The small molecule below binds the protein below.
Small molecule (SMILES): CC(=C/C=C/C(C)=C/C(=O)O)/C=C1\CCCC(C(C)C)=C1CCC(C)C

Sequence of chain 2.A:
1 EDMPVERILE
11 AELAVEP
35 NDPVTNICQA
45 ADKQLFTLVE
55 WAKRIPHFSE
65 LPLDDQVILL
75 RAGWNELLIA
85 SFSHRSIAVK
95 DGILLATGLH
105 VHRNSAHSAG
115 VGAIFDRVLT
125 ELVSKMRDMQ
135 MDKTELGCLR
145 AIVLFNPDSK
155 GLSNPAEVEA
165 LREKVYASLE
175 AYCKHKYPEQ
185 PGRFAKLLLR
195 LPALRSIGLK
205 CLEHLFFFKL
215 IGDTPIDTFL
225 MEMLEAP

Binding-site contacts:
Ligand atom C2' contacts residue ILE41 of chain 2.A at 3.9 Å (hydrophobic).
Ligand atom C10 contacts residue PHE86 of chain 2.A at 3.4 Å (hydrophobic).
Ligand atom C4' contacts residue VAL122 of chain 2.A at 3.9 Å (hydrophobic).
Ligand atom C3' contacts residue PHE86 of chain 2.A at 3.5 Å (hydrophobic).
Ligand atom O2 contacts residue ARG89 of chain 2.A at 2.7 Å (salt-bridge).
Ligand atom O2 contacts residue PHE86 of chain 2.A at 3.6 Å.
Ligand atom C14 contacts residue PHE86 of chain 2.A at 3.9 Å (hydrophobic).
Ligand atom C14 contacts residue ARG89 of chain 2.A at 3.6 Å.
Ligand atom C1 contacts residue ILE41 of chain 2.A at 4.0 Å (hydrophobic).
Ligand atom C19 contacts residue ASN79 of chain 2.A at 3.9 Å.
Ligand atom C20 contacts residue PHE86 of chain 2.A at 3.9 Å (hydrophobic).
Ligand atom C3 contacts residue PHE212 of chain 2.A at 4.0 Å (hydrophobic).
Ligand atom C11 contacts residue ALA45 of chain 2.A at 3.3 Å (hydrophobic).
Ligand atom O1 contacts residue ALA44 of chain 2.A at 3.3 Å.
Ligand atom C14 contacts residue GLN48 of chain 2.A at 3.6 Å.
Ligand atom C19 contacts residue TRP78 of chain 2.A at 3.5 Å (hydrophobic).
Ligand atom C20 contacts residue ALA44 of chain 2.A at 3.6 Å (hydrophobic).
Ligand atom O1 contacts residue ALA100 of chain 2.A at 3.0 Å (h-bond).
Ligand atom C12 contacts residue PHE86 of chain 2.A at 3.5 Å (hydrophobic).
Ligand atom C20 contacts residue ILE41 of chain 2.A at 3.7 Å (hydrophobic).
Ligand atom C11 contacts residue LEU82 of chain 2.A at 4.0 Å (hydrophobic).
Ligand atom C4' contacts residue PHE119 of chain 2.A at 3.7 Å (hydrophobic).
Ligand atom C14 contacts residue ALA100 of chain 2.A at 3.7 Å (hydrophobic).
Ligand atom O1 contacts residue ARG89 of chain 2.A at 3.7 Å.
Ligand atom C8' contacts residue HIS208 of chain 2.A at 3.4 Å.
Ligand atom C5' contacts residue PHE86 of chain 2.A at 3.5 Å (hydrophobic).
Ligand atom C9 contacts residue ALA45 of chain 2.A at 3.8 Å (hydrophobic).
Ligand atom O2 contacts residue ALA100 of chain 2.A at 3.5 Å.
Ligand atom C13 contacts residue PHE86 of chain 2.A at 3.7 Å (hydrophobic).
Ligand atom C10 contacts residue ALA45 of chain 2.A at 3.8 Å (hydrophobic).
Ligand atom C7' contacts residue VAL115 of chain 2.A at 4.0 Å (hydrophobic).
Ligand atom C13 contacts residue GLN48 of chain 2.A at 3.8 Å.
Ligand atom C12 contacts residue ALA45 of chain 2.A at 3.8 Å (hydrophobic).
Ligand atom O1 contacts residue LEU99 of chain 2.A at 3.6 Å.
Ligand atom C1' contacts residue CYS205 of chain 2.A at 3.5 Å (hydrophobic).
Ligand atom O2 contacts residue GLN48 of chain 2.A at 3.5 Å.
Ligand atom C5' contacts residue ILE97 of chain 2.A at 3.3 Å (hydrophobic).
Ligand atom C11 contacts residue PHE86 of chain 2.A at 3.9 Å (hydrophobic).
Ligand atom C4 contacts residue LEU209 of chain 2.A at 3.3 Å (hydrophobic).
Ligand atom C20 contacts residue ALA45 of chain 2.A at 4.0 Å (hydrophobic).